Sequence of chain 1.B:
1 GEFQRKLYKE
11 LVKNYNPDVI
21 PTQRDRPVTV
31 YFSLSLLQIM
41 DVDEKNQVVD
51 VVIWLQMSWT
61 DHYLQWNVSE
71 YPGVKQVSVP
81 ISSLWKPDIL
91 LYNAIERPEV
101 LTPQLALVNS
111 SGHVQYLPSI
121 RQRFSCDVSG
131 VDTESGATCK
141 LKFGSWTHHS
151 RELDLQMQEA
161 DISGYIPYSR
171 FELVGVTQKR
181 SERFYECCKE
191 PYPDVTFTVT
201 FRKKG

A protein and the small-molecule ligand that binds it are described below.
Small molecule (SMILES): O=C(NCCCO)c1cc(Br)c(Br)[nH]1

Binding-site contacts:
Ligand atom N14 contacts residue TYR8 of chain 1.B at 4.4 Å.
Ligand atom O01 contacts residue LEU7 of chain 1.B at 3.8 Å.
Ligand atom O07 contacts residue TYR71 of chain 1.B at 3.0 Å (h-bond).
Ligand atom N14 contacts residue LEU7 of chain 1.B at 3.1 Å (h-bond).
Ligand atom C09 contacts residue TRP66 of chain 1.B at 4.4 Å (hydrophobic).
Ligand atom C05 contacts residue TRP66 of chain 1.B at 4.2 Å (hydrophobic).
Ligand atom C02 contacts residue LEU7 of chain 1.B at 4.2 Å (hydrophobic).
Ligand atom BR1 contacts residue LEU64 of chain 1.B at 3.9 Å.
Ligand atom N14 contacts residue LEU11 of chain 1.B at 3.5 Å.
Ligand atom O07 contacts residue GLU10 of chain 1.B at 3.2 Å (salt-bridge).
Ligand atom C09 contacts residue LEU11 of chain 1.B at 4.3 Å (hydrophobic).
Ligand atom C12 contacts residue LEU7 of chain 1.B at 3.9 Å (hydrophobic).
Ligand atom C12 contacts residue LEU11 of chain 1.B at 3.8 Å (hydrophobic).
Ligand atom C10 contacts residue LEU11 of chain 1.B at 4.2 Å (hydrophobic).
Ligand atom C08 contacts residue LEU7 of chain 1.B at 4.1 Å (hydrophobic).
Ligand atom C09 contacts residue LEU64 of chain 1.B at 3.5 Å (hydrophobic).
Ligand atom N03 contacts residue GLN65 of chain 1.B at 3.5 Å (h-bond).
Ligand atom BR1 contacts residue VAL77 of chain 1.B at 3.8 Å.
Ligand atom O01 contacts residue LEU11 of chain 1.B at 3.1 Å (h-bond).
Ligand atom BR1 contacts residue VAL108 of chain 1.B at 3.6 Å.
Ligand atom C02 contacts residue GLU10 of chain 1.B at 4.2 Å.
Ligand atom C08 contacts residue LEU64 of chain 1.B at 4.4 Å (hydrophobic).
Ligand atom BR1 contacts residue VAL79 of chain 1.B at 4.0 Å.
Ligand atom BR2 contacts residue TYR8 of chain 1.B at 3.5 Å.
Ligand atom BR1 contacts residue TRP66 of chain 1.B at 4.5 Å.
Ligand atom C02 contacts residue LEU11 of chain 1.B at 4.1 Å (hydrophobic).
Ligand atom O01 contacts residue GLU10 of chain 1.B at 3.2 Å.
Ligand atom C10 contacts residue LEU64 of chain 1.B at 3.8 Å (hydrophobic).
Ligand atom N03 contacts residue TYR63 of chain 1.B at 3.8 Å.
Ligand atom BR2 contacts residue VAL77 of chain 1.B at 4.4 Å.
Ligand atom BR2 contacts residue LEU7 of chain 1.B at 4.1 Å.
Ligand atom C05 contacts residue GLN65 of chain 1.B at 3.5 Å.
Ligand atom C08 contacts residue LEU11 of chain 1.B at 4.2 Å (hydrophobic).
Ligand atom BR2 contacts residue LEU11 of chain 1.B at 4.0 Å.
Ligand atom N03 contacts residue LEU64 of chain 1.B at 4.1 Å.
Ligand atom C06 contacts residue TYR71 of chain 1.B at 4.3 Å (hydrophobic).
Ligand atom C04 contacts residue TYR63 of chain 1.B at 3.8 Å (hydrophobic).
Ligand atom C04 contacts residue GLN65 of chain 1.B at 3.3 Å.
Ligand atom BR2 contacts residue VAL79 of chain 1.B at 4.3 Å.
Ligand atom C06 contacts residue GLU10 of chain 1.B at 3.6 Å.